Binding-site contacts:
Ligand atom N3A contacts residue TYR152 of chain 2.A at 3.5 Å.
Ligand atom C3B contacts residue VAL188 of chain 2.A at 3.8 Å (hydrophobic).
Ligand atom C6B contacts residue ILE104 of chain 2.A at 3.6 Å (hydrophobic).
Ligand atom C4C contacts residue VAL188 of chain 2.A at 3.7 Å (hydrophobic).
Ligand atom C1B contacts residue ILE104 of chain 2.A at 4.0 Å (hydrophobic).
Ligand atom C5A contacts residue PHE186 of chain 2.A at 3.5 Å (hydrophobic).
Ligand atom C3C contacts residue TYR128 of chain 2.A at 3.4 Å (hydrophobic).
Ligand atom C2A contacts residue PHE186 of chain 2.A at 3.3 Å (hydrophobic).
Ligand atom N3A contacts residue PRO174 of chain 2.A at 3.7 Å.
Ligand atom C2A contacts residue TYR152 of chain 2.A at 3.6 Å (hydrophobic).
Ligand atom C4A contacts residue PRO174 of chain 2.A at 3.1 Å (hydrophobic).
Ligand atom O1B contacts residue TYR128 of chain 2.A at 3.4 Å (h-bond).
Ligand atom C3B contacts residue TYR152 of chain 2.A at 3.7 Å (hydrophobic).
Ligand atom C5A contacts residue ALA150 of chain 2.A at 3.6 Å (hydrophobic).
Ligand atom C1C contacts residue LEU106 of chain 2.A at 3.8 Å (hydrophobic).
Ligand atom O1A contacts residue PHE186 of chain 2.A at 3.0 Å.
Ligand atom C6B contacts residue TYR128 of chain 2.A at 3.3 Å (hydrophobic).
Ligand atom N3A contacts residue ALA24 of chain 2.C at 3.8 Å.
Ligand atom C5B contacts residue TYR128 of chain 2.A at 4.0 Å (hydrophobic).
Ligand atom C4C contacts residue VAL191 of chain 2.A at 3.0 Å (hydrophobic).
Ligand atom C1C contacts residue TYR128 of chain 2.A at 3.7 Å (hydrophobic).
Ligand atom C5C contacts residue VAL191 of chain 2.A at 3.8 Å (hydrophobic).
Ligand atom C5A contacts residue VAL176 of chain 2.A at 3.6 Å (hydrophobic).
Ligand atom C5B contacts residue MET224 of chain 2.A at 3.8 Å (hydrophobic).
Ligand atom C4 contacts residue LEU106 of chain 2.A at 3.9 Å (hydrophobic).
Ligand atom C2B contacts residue VAL188 of chain 2.A at 3.5 Å (hydrophobic).
Ligand atom O1 contacts residue MET221 of chain 2.A at 3.9 Å.
Ligand atom C1B contacts residue TYR128 of chain 2.A at 3.6 Å (hydrophobic).
Ligand atom C1B contacts residue VAL188 of chain 2.A at 3.8 Å (hydrophobic).
Ligand atom O1B contacts residue ILE104 of chain 2.A at 3.9 Å.
Ligand atom C4B contacts residue PHE186 of chain 2.A at 3.6 Å (hydrophobic).
Ligand atom N3A contacts residue PHE186 of chain 2.A at 4.0 Å.
Ligand atom N2 contacts residue LEU106 of chain 2.A at 3.8 Å.
Ligand atom O1 contacts residue LEU106 of chain 2.A at 3.8 Å.
Ligand atom C5 contacts residue LEU106 of chain 2.A at 3.8 Å (hydrophobic).
Ligand atom C4B contacts residue TYR152 of chain 2.A at 3.8 Å (hydrophobic).
Ligand atom C2C contacts residue TYR197 of chain 2.A at 3.7 Å (hydrophobic).
Ligand atom C5B contacts residue PHE186 of chain 2.A at 3.9 Å (hydrophobic).
Ligand atom C2C contacts residue MET221 of chain 2.A at 4.0 Å (hydrophobic).
Ligand atom C4 contacts residue TYR197 of chain 2.A at 3.8 Å (hydrophobic).

A protein and the small-molecule ligand that binds it are described below.
Small molecule (SMILES): Cc1cc(CCCCCOc2ccc(C3=NCCO3)cc2)on1

Sequence of chain 2.A:
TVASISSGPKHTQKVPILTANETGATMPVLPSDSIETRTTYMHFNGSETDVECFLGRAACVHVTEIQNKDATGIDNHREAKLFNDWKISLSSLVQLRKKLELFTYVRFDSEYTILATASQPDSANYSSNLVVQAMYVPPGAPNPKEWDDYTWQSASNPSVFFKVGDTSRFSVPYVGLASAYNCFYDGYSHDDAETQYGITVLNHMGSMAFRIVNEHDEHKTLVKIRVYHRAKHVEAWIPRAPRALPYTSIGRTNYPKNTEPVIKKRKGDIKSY

Sequence of chain 2.C:
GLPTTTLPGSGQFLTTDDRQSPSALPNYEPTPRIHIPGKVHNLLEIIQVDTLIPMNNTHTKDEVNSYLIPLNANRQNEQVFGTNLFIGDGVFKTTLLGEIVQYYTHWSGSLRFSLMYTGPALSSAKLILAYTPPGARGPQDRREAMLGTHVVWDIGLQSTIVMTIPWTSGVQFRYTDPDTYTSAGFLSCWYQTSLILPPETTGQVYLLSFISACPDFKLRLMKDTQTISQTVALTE